Sequence of chain 29.C:
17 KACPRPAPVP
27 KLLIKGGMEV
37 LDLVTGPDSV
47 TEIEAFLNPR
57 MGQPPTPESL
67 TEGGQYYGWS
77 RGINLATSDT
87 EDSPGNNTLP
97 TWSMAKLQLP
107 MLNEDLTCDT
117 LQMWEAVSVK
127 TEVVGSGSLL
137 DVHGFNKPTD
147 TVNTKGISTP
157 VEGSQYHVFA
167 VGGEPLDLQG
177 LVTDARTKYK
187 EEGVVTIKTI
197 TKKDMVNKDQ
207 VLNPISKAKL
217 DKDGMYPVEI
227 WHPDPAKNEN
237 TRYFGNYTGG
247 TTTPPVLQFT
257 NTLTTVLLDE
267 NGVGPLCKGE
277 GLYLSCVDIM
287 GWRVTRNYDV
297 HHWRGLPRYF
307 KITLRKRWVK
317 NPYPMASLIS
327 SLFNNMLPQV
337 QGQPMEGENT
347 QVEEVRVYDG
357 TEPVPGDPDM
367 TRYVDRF

Binding-site contacts:
Ligand atom C2 contacts residue VAL296 of chain 29.B at 4.3 Å (hydrophobic).
Ligand atom O4 contacts residue VAL296 of chain 29.B at 4.2 Å.
Ligand atom C1 contacts residue GLY78 of chain 29.B at 4.1 Å.
Ligand atom O1A contacts residue ARG77 of chain 29.B at 3.2 Å (salt-bridge).
Ligand atom C3 contacts residue HIS298 of chain 29.B at 3.5 Å.
Ligand atom C1 contacts residue TYR72 of chain 29.B at 3.7 Å (hydrophobic).
Ligand atom C3 contacts residue GLY78 of chain 29.B at 3.8 Å.
Ligand atom O6 contacts residue ASN93 of chain 29.B at 3.5 Å (h-bond).
Ligand atom C5 contacts residue ARG77 of chain 29.B at 4.2 Å.
Ligand atom O1B contacts residue ARG77 of chain 29.B at 2.7 Å (salt-bridge).
Ligand atom C5 contacts residue TYR72 of chain 29.B at 3.7 Å (hydrophobic).
Ligand atom C6 contacts residue TYR72 of chain 29.B at 3.9 Å (hydrophobic).
Ligand atom O4 contacts residue GLY78 of chain 29.B at 3.1 Å.
Ligand atom C1 contacts residue ARG77 of chain 29.B at 3.3 Å.
Ligand atom C4 contacts residue TYR72 of chain 29.B at 3.9 Å (hydrophobic).
Ligand atom O3 contacts residue VAL296 of chain 29.B at 3.9 Å.
Ligand atom O1A contacts residue GLY78 of chain 29.B at 3.9 Å.
Ligand atom O3 contacts residue ASN80 of chain 29.B at 3.9 Å.
Ligand atom C4 contacts residue HIS298 of chain 29.B at 3.5 Å.
Ligand atom O4 contacts residue HIS298 of chain 29.B at 3.1 Å (h-bond).
Ligand atom O4 contacts residue ASN80 of chain 29.B at 4.3 Å.
Ligand atom C9 contacts residue ARG77 of chain 29.B at 3.5 Å.
Ligand atom O3 contacts residue ARG77 of chain 29.B at 4.1 Å.
Ligand atom C4 contacts residue ARG77 of chain 29.B at 3.8 Å.
Ligand atom C11 contacts residue TYR72 of chain 29.B at 3.5 Å (hydrophobic).
Ligand atom C3 contacts residue VAL296 of chain 29.B at 3.5 Å (hydrophobic).
Ligand atom C2 contacts residue GLY78 of chain 29.B at 3.9 Å.
Ligand atom O1B contacts residue TYR72 of chain 29.B at 3.8 Å.
Ligand atom C6 contacts residue ASN93 of chain 29.B at 3.2 Å.
Ligand atom O4 contacts residue ILE79 of chain 29.B at 3.8 Å.
Ligand atom C3 contacts residue GLY78 of chain 29.B at 3.8 Å.
Ligand atom O1A contacts residue TYR72 of chain 29.B at 3.0 Å.
Ligand atom O3 contacts residue GLY78 of chain 29.B at 3.0 Å.
Ligand atom C11 contacts residue ASP85 of chain 29.C at 3.7 Å.
Ligand atom O4 contacts residue THR291 of chain 29.B at 3.3 Å.
Ligand atom C10 contacts residue TYR72 of chain 29.B at 3.6 Å (hydrophobic).
Ligand atom C4 contacts residue GLY78 of chain 29.B at 3.3 Å.
Ligand atom N5 contacts residue TYR72 of chain 29.B at 2.8 Å (h-bond).
Ligand atom C3 contacts residue ARG77 of chain 29.B at 4.0 Å.
Ligand atom C5 contacts residue ASN93 of chain 29.B at 4.0 Å.

This small molecule binds to this protein.
Small molecule (SMILES): CC(=O)N[C@H]1[C@H]([C@H](O)[C@H](O)CO)O[C@@](O[C@H]2[C@@H](O)[C@@H](CO)O[C@@H](O[C@H]3[C@H](O)[C@@H](O)[C@H](O)O[C@@H]3CO)[C@@H]2O)(C(=O)O)C[C@@H]1O

Sequence of chain 29.B:
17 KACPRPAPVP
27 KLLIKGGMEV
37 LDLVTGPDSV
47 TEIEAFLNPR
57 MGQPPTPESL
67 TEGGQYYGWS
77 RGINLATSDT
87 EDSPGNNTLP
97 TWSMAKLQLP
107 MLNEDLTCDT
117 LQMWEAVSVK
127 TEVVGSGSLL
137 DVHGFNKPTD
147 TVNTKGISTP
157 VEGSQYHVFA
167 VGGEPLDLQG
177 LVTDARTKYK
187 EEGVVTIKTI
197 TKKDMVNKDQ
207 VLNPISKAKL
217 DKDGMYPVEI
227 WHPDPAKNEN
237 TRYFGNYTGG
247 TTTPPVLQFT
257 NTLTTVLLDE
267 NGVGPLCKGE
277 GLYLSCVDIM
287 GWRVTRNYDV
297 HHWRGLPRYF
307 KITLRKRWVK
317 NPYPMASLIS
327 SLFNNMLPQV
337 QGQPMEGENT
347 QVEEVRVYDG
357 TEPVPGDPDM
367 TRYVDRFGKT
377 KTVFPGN